Binding-site contacts:
Ligand atom C4 contacts residue IMP1 of chain 1.K at 0.3 Å.
Ligand atom C2 contacts residue CYS225 of chain 1.B at 2.3 Å (hydrophobic).
Ligand atom O2' contacts residue ASP264 of chain 1.B at 2.5 Å (salt-bridge).
Ligand atom O5' contacts residue IMP1 of chain 1.K at 0.1 Å (h-bond).
Ligand atom O3' contacts residue SER55 of chain 1.B at 2.9 Å (h-bond).
Ligand atom O1P contacts residue GLY266 of chain 1.B at 2.9 Å (h-bond).
Ligand atom N7 contacts residue IMP1 of chain 1.K at 0.2 Å (h-bond).
Ligand atom O6 contacts residue ALA306 of chain 1.B at 2.5 Å (h-bond).
Ligand atom O2P contacts residue GLY287 of chain 1.B at 2.6 Å (h-bond).
Ligand atom O2P contacts residue IMP1 of chain 1.K at 0.4 Å (h-bond).
Ligand atom O3P contacts residue HIS302 of chain 1.B at 2.8 Å (h-bond).
Ligand atom N3 contacts residue IMP1 of chain 1.K at 0.5 Å (h-bond).
Ligand atom O3' contacts residue IMP1 of chain 1.K at 0.1 Å (h-bond).
Ligand atom N1 contacts residue IMP1 of chain 1.K at 0.6 Å (h-bond).
Ligand atom O6 contacts residue IMP1 of chain 1.K at 0.3 Å (h-bond).
Ligand atom N9 contacts residue IMP1 of chain 1.K at 0.1 Å (h-bond).
Ligand atom C4' contacts residue IMP1 of chain 1.K at 0.1 Å.
Ligand atom C1' contacts residue IMP1 of chain 1.K at 0.1 Å.
Ligand atom N3 contacts residue CYS225 of chain 1.B at 2.8 Å (h-bond).
Ligand atom C5' contacts residue IMP1 of chain 1.K at 0.1 Å.
Ligand atom C2' contacts residue IMP1 of chain 1.K at 0.1 Å.
Ligand atom N7 contacts residue MET305 of chain 1.B at 3.1 Å (h-bond).
Ligand atom O3' contacts residue ASP264 of chain 1.B at 2.5 Å (salt-bridge).
Ligand atom C6 contacts residue IMP1 of chain 1.K at 0.3 Å.
Ligand atom C3' contacts residue IMP1 of chain 1.K at 0.1 Å.
Ligand atom N1 contacts residue ARG314 of chain 1.B at 3.1 Å (salt-bridge).
Ligand atom O6 contacts residue MET305 of chain 1.B at 3.1 Å (h-bond).
Ligand atom O1P contacts residue GLY222 of chain 1.B at 3.1 Å.
Ligand atom O2 contacts residue SER227 of chain 1.B at 2.4 Å (h-bond).
Ligand atom C5 contacts residue IMP1 of chain 1.K at 0.1 Å.
Ligand atom O1P contacts residue IMP1 of chain 1.K at 0.0 Å (h-bond).
Ligand atom O4' contacts residue IMP1 of chain 1.K at 0.1 Å (h-bond).
Ligand atom O3P contacts residue IMP1 of chain 1.K at 0.3 Å (h-bond).
Ligand atom C8 contacts residue IMP1 of chain 1.K at 0.3 Å.
Ligand atom P contacts residue IMP1 of chain 1.K at 0.1 Å.
Ligand atom C2 contacts residue IMP1 of chain 1.K at 0.7 Å.
Ligand atom O2 contacts residue CYS225 of chain 1.B at 2.0 Å (h-bond).
Ligand atom O2' contacts residue IMP1 of chain 1.K at 0.1 Å (h-bond).
Ligand atom O2 contacts residue IMP1 of chain 1.K at 1.4 Å.
Ligand atom O1P contacts residue ALA223 of chain 1.B at 2.8 Å (h-bond).

This protein binds this small molecule.
Small molecule (SMILES): O=c1[nH]c(=O)c2[nH+]cn([C@@H]3O[C@H](COP(=O)(O)O)[C@@H](O)[C@H]3O)c2[nH]1

Sequence of chain 1.B:
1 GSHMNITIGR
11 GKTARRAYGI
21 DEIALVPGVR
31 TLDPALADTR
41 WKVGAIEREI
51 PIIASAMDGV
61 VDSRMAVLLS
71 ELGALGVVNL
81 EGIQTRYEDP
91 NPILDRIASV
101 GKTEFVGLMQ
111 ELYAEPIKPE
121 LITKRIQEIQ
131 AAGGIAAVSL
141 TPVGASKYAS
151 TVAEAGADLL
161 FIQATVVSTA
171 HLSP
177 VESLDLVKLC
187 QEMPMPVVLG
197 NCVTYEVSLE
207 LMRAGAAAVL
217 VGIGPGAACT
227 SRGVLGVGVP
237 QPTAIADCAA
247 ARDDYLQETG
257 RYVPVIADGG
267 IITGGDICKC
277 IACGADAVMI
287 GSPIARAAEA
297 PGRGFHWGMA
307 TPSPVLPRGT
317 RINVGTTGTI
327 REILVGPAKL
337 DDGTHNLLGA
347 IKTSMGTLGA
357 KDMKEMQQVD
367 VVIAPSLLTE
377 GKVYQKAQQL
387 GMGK